Sequence of chain 1.B:
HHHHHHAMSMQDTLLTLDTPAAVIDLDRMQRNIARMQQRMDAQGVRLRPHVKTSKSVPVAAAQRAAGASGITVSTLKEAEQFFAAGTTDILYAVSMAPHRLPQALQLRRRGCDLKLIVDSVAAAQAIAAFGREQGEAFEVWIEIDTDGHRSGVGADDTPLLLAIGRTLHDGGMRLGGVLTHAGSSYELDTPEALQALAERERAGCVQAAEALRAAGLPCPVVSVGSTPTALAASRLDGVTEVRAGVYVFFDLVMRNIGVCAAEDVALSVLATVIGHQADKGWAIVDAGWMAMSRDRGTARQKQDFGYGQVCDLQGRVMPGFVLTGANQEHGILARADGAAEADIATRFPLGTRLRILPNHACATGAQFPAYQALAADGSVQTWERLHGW

The small molecule below binds the protein below.
Small molecule (SMILES): C[C@@H](O)[C@@H](N)C(=O)O

Sequence of chain 1.A:
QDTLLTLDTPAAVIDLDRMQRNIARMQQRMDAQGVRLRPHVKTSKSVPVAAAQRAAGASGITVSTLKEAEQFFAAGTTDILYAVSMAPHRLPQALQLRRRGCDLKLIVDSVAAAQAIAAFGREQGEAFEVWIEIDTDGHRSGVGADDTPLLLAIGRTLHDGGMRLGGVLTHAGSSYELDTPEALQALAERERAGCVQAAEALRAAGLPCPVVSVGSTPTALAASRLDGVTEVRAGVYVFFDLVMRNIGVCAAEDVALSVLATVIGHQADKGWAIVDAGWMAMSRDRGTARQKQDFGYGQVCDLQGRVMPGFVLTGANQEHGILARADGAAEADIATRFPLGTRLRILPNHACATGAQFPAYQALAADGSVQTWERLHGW

Binding-site contacts:
Ligand atom OG1 contacts residue GLY184 of chain 1.A at 4.3 Å.
Ligand atom CA contacts residue LYS53 of chain 1.A at 3.9 Å.
Ligand atom OXT contacts residue TRP290 of chain 1.B at 4.2 Å.
Ligand atom OG1 contacts residue HIS182 of chain 1.A at 2.9 Å (h-bond).
Ligand atom O contacts residue PLP1 of chain 1.C at 3.5 Å (h-bond).
Ligand atom C contacts residue LYS53 of chain 1.A at 3.9 Å.
Ligand atom OG1 contacts residue PLP1 of chain 1.C at 3.6 Å.
Ligand atom CB contacts residue ARG151 of chain 1.A at 4.1 Å.
Ligand atom O contacts residue GLN329 of chain 1.B at 3.6 Å (h-bond).
Ligand atom OG1 contacts residue HIS150 of chain 1.A at 4.5 Å.
Ligand atom CB contacts residue ASN328 of chain 1.B at 4.5 Å.
Ligand atom CG2 contacts residue ASN328 of chain 1.B at 3.5 Å.
Ligand atom CA contacts residue ARG151 of chain 1.A at 4.2 Å.
Ligand atom CA contacts residue HIS182 of chain 1.A at 4.0 Å.
Ligand atom C contacts residue GLN329 of chain 1.B at 3.6 Å.
Ligand atom OXT contacts residue PLP1 of chain 1.C at 4.5 Å.
Ligand atom CA contacts residue PLP1 of chain 1.C at 2.5 Å.
Ligand atom N contacts residue LYS53 of chain 1.A at 3.7 Å.
Ligand atom CG2 contacts residue ARG151 of chain 1.A at 3.0 Å.
Ligand atom OG1 contacts residue TYR187 of chain 1.A at 3.4 Å.
Ligand atom OXT contacts residue GLN329 of chain 1.B at 2.9 Å (h-bond).
Ligand atom C contacts residue ARG151 of chain 1.A at 3.7 Å.
Ligand atom N contacts residue ARG151 of chain 1.A at 3.9 Å.
Ligand atom CG2 contacts residue PLP1 of chain 1.C at 4.0 Å.
Ligand atom CG2 contacts residue HIS182 of chain 1.A at 2.9 Å.
Ligand atom OXT contacts residue LYS53 of chain 1.A at 4.2 Å.
Ligand atom C contacts residue PLP1 of chain 1.C at 3.5 Å.
Ligand atom CB contacts residue HIS150 of chain 1.A at 4.3 Å.
Ligand atom CG2 contacts residue HIS150 of chain 1.A at 3.0 Å.
Ligand atom CB contacts residue HIS182 of chain 1.A at 3.4 Å.
Ligand atom C contacts residue ASN328 of chain 1.B at 3.8 Å.
Ligand atom OXT contacts residue ASN328 of chain 1.B at 3.6 Å.
Ligand atom N contacts residue PLP1 of chain 1.C at 1.4 Å.
Ligand atom O contacts residue ASN328 of chain 1.B at 3.5 Å.
Ligand atom CB contacts residue PLP1 of chain 1.C at 3.4 Å.
Ligand atom N contacts residue HIS182 of chain 1.A at 3.3 Å (h-bond).
Ligand atom O contacts residue ARG151 of chain 1.A at 2.8 Å (salt-bridge).
Ligand atom O contacts residue LYS53 of chain 1.A at 4.1 Å.